Binding-site contacts:
Ligand atom C3 contacts residue THR104 of chain 1.S at 3.9 Å.
Ligand atom O3 contacts residue THR104 of chain 1.S at 3.3 Å (h-bond).
Ligand atom C1 contacts residue TYR36 of chain 1.S at 4.0 Å (hydrophobic).
Ligand atom O3 contacts residue CA1 of chain 1.DC at 2.5 Å.
Ligand atom O5 contacts residue HIS50 of chain 1.S at 3.2 Å (h-bond).
Ligand atom O4 contacts residue ASP100 of chain 1.S at 2.6 Å (salt-bridge).
Ligand atom O2 contacts residue GLN53 of chain 1.S at 2.7 Å (h-bond).
Ligand atom C2 contacts residue ASN107 of chain 1.S at 3.8 Å.
Ligand atom C3 contacts residue CA1 of chain 1.DC at 3.4 Å.
Ligand atom O6 contacts residue HIS50 of chain 1.S at 3.9 Å.
Ligand atom C3 contacts residue GLN53 of chain 1.S at 3.9 Å.
Ligand atom C4 contacts residue THR104 of chain 1.S at 3.2 Å.
Ligand atom O4 contacts residue CA1 of chain 1.DC at 2.4 Å.
Ligand atom C2 contacts residue TYR36 of chain 1.S at 3.5 Å (hydrophobic).
Ligand atom C5 contacts residue HIS50 of chain 1.S at 4.0 Å.
Ligand atom C3 contacts residue ASN107 of chain 1.S at 4.0 Å.
Ligand atom O6 contacts residue GLN53 of chain 1.S at 2.8 Å (h-bond).
Ligand atom C6 contacts residue HIS50 of chain 1.S at 3.6 Å.
Ligand atom C4 contacts residue CA1 of chain 1.DC at 3.4 Å.
Ligand atom C6 contacts residue GLN53 of chain 1.S at 3.9 Å.
Ligand atom C5 contacts residue ASP100 of chain 1.S at 3.9 Å.
Ligand atom O4 contacts residue THR104 of chain 1.S at 3.3 Å (h-bond).
Ligand atom O2 contacts residue ASN107 of chain 1.S at 3.0 Å (h-bond).
Ligand atom C6 contacts residue ASP100 of chain 1.S at 3.3 Å.
Ligand atom C4 contacts residue ASP100 of chain 1.S at 3.4 Å.
Ligand atom O6 contacts residue VAL101 of chain 1.S at 3.9 Å.
Ligand atom O6 contacts residue PRO51 of chain 1.S at 3.4 Å.
Ligand atom C5 contacts residue GLN53 of chain 1.S at 3.6 Å.
Ligand atom O4 contacts residue TYR36 of chain 1.S at 3.1 Å (h-bond).
Ligand atom O5 contacts residue TYR36 of chain 1.S at 3.5 Å.
Ligand atom C2 contacts residue GLN53 of chain 1.S at 3.6 Å.
Ligand atom C6 contacts residue VAL101 of chain 1.S at 3.6 Å (hydrophobic).
Ligand atom C4 contacts residue GLN53 of chain 1.S at 3.7 Å.
Ligand atom O2 contacts residue HIS50 of chain 1.S at 3.1 Å (h-bond).
Ligand atom O6 contacts residue HIS50 of chain 1.S at 2.8 Å (h-bond).
Ligand atom C3 contacts residue TYR36 of chain 1.S at 3.9 Å (hydrophobic).
Ligand atom O3 contacts residue TYR36 of chain 1.S at 3.5 Å (h-bond).
Ligand atom O4 contacts residue GLN53 of chain 1.S at 3.0 Å (h-bond).
Ligand atom C2 contacts residue CA1 of chain 1.DC at 4.0 Å.
Ligand atom O3 contacts residue ASN107 of chain 1.S at 3.0 Å (h-bond).

This protein binds this small molecule.
Small molecule (SMILES): OC[C@H]1O[C@H](O[C@H]2[C@@H](O)[C@@H](CO)O[C@@H](O[C@H]3[C@H](O)[C@@H](O)[C@H](O)O[C@@H]3CO)[C@@H]2O)[C@H](O)[C@@H](O)[C@H]1O

Sequence of chain 1.S:
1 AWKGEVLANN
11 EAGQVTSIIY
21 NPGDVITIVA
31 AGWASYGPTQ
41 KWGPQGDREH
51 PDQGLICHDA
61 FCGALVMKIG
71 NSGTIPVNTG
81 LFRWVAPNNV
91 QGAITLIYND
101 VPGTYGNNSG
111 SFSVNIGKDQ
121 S